Binding-site contacts:
Ligand atom O4P contacts residue GLY213 of chain 2.A at 3.6 Å.
Ligand atom C2 contacts residue GLU168 of chain 2.A at 1.9 Å.
Ligand atom O4P contacts residue SER214 of chain 2.A at 2.8 Å (h-bond).
Ligand atom O1P contacts residue GLY235 of chain 2.A at 3.4 Å (h-bond).
Ligand atom O3P contacts residue GLY236 of chain 2.A at 2.8 Å (h-bond).
Ligand atom O3 contacts residue GLU168 of chain 2.A at 3.3 Å (salt-bridge).
Ligand atom P contacts residue G3P1 of chain 2.B at 0.2 Å.
Ligand atom P contacts residue GLY235 of chain 2.A at 3.6 Å.
Ligand atom P contacts residue SER214 of chain 2.A at 3.7 Å.
Ligand atom O2P contacts residue VAL234 of chain 2.A at 3.9 Å.
Ligand atom O2P contacts residue SER214 of chain 2.A at 3.6 Å (h-bond).
Ligand atom O3 contacts residue HIS96 of chain 2.A at 2.8 Å (h-bond).
Ligand atom C2 contacts residue HIS96 of chain 2.A at 3.5 Å.
Ligand atom C3 contacts residue HIS96 of chain 2.A at 3.7 Å.
Ligand atom O3P contacts residue GLY235 of chain 2.A at 3.5 Å.
Ligand atom O4P contacts residue ALA172 of chain 2.A at 3.4 Å (h-bond).
Ligand atom P contacts residue GLY174 of chain 2.A at 3.9 Å.
Ligand atom C2 contacts residue G3P1 of chain 2.B at 0.6 Å.
Ligand atom O3 contacts residue LYS14 of chain 2.A at 3.0 Å.
Ligand atom O1P contacts residue G3P1 of chain 2.B at 0.3 Å (h-bond).
Ligand atom P contacts residue GLY236 of chain 2.A at 3.8 Å.
Ligand atom O3 contacts residue ASN12 of chain 2.A at 3.9 Å.
Ligand atom C3 contacts residue G3P1 of chain 2.B at 0.5 Å.
Ligand atom O3 contacts residue G3P1 of chain 2.B at 1.1 Å.
Ligand atom C1 contacts residue GLY213 of chain 2.A at 3.9 Å.
Ligand atom O2P contacts residue GLY235 of chain 2.A at 2.8 Å (h-bond).
Ligand atom O1P contacts residue LYS14 of chain 2.A at 3.4 Å (salt-bridge).
Ligand atom O3P contacts residue GLY174 of chain 2.A at 3.9 Å.
Ligand atom O3P contacts residue G3P1 of chain 2.B at 0.2 Å (h-bond).
Ligand atom C1 contacts residue GLU168 of chain 2.A at 2.7 Å.
Ligand atom C1 contacts residue G3P1 of chain 2.B at 0.5 Å.
Ligand atom O4P contacts residue GLY174 of chain 2.A at 2.8 Å (h-bond).
Ligand atom C1 contacts residue LEU233 of chain 2.A at 3.8 Å (hydrophobic).
Ligand atom O2P contacts residue GLY236 of chain 2.A at 3.6 Å.
Ligand atom O2P contacts residue G3P1 of chain 2.B at 0.1 Å (h-bond).
Ligand atom O4P contacts residue G3P1 of chain 2.B at 0.3 Å (h-bond).
Ligand atom O4P contacts residue ILE173 of chain 2.A at 3.5 Å.
Ligand atom C3 contacts residue GLU168 of chain 2.A at 1.7 Å.
Ligand atom C3 contacts residue LEU233 of chain 2.A at 3.4 Å (hydrophobic).
Ligand atom C1 contacts residue GLY235 of chain 2.A at 3.5 Å.

Sequence of chain 2.A:
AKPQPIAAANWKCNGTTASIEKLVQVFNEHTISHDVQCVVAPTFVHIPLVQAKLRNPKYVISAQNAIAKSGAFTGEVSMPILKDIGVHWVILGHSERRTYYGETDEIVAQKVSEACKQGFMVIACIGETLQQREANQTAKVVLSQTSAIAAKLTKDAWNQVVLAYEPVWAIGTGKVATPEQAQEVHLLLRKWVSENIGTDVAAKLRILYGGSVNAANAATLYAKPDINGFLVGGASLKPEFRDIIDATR

This protein binds this small molecule.
Small molecule (SMILES): O=P(O)(O)OC[C@@H](O)CO